Sequence of chain 1.A:
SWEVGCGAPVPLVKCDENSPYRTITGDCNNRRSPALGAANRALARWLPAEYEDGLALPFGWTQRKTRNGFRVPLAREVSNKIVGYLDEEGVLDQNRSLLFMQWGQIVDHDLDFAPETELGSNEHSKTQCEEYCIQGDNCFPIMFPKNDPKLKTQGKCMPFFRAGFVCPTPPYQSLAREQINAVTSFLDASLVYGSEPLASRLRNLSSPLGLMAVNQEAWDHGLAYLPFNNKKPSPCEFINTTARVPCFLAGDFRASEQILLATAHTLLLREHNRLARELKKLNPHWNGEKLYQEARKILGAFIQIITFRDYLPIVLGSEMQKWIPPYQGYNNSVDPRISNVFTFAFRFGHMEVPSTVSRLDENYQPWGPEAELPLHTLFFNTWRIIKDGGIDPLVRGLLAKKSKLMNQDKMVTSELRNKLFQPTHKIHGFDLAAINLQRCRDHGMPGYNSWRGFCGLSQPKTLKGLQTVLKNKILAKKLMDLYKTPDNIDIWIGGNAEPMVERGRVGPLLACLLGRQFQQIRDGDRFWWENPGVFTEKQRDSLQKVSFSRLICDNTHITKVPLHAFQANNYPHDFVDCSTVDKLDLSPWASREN

Binding-site contacts:
Ligand atom N2 contacts residue ASN332 of chain 1.A at 3.0 Å (h-bond).
Ligand atom C1 contacts residue VAL335 of chain 1.A at 4.2 Å (hydrophobic).
Ligand atom C6 contacts residue SER334 of chain 1.A at 4.2 Å.
Ligand atom O7 contacts residue ASN332 of chain 1.A at 3.5 Å (h-bond).
Ligand atom C5 contacts residue ASN332 of chain 1.A at 3.6 Å.
Ligand atom C2 contacts residue ASN332 of chain 1.A at 2.4 Å.
Ligand atom O6 contacts residue VAL335 of chain 1.A at 4.0 Å.
Ligand atom O5 contacts residue SER334 of chain 1.A at 4.1 Å.
Ligand atom C6 contacts residue VAL335 of chain 1.A at 4.2 Å (hydrophobic).
Ligand atom O5 contacts residue ASN332 of chain 1.A at 2.4 Å (h-bond).
Ligand atom C5 contacts residue SER334 of chain 1.A at 4.0 Å.
Ligand atom C1 contacts residue ASN332 of chain 1.A at 1.4 Å.
Ligand atom C3 contacts residue ASN332 of chain 1.A at 3.8 Å.
Ligand atom C1 contacts residue SER334 of chain 1.A at 4.1 Å.
Ligand atom C4 contacts residue ASN332 of chain 1.A at 4.2 Å.
Ligand atom C7 contacts residue ASN332 of chain 1.A at 3.4 Å.
Ligand atom C5 contacts residue VAL335 of chain 1.A at 4.4 Å (hydrophobic).
Ligand atom O5 contacts residue VAL335 of chain 1.A at 3.4 Å.

This protein binds this small molecule.
Small molecule (SMILES): CC(=O)N[C@H]1[C@H](O[C@H]2[C@H](O)[C@@H](NC(C)=O)CO[C@@H]2CO)O[C@H](CO)[C@@H](O)[C@@H]1O